Sequence of chain 1.C:
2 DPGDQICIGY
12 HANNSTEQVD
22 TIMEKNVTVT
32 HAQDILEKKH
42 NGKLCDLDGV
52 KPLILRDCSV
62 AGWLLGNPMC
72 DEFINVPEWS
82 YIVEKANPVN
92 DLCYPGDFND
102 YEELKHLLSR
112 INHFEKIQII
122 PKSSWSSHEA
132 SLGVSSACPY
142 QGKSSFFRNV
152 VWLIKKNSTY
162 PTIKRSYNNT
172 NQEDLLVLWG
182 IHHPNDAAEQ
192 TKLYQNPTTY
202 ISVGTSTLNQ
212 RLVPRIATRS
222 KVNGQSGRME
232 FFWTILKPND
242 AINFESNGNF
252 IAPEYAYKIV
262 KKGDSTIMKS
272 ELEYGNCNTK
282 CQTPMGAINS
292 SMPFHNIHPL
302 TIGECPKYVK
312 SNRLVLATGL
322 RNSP

Binding-site contacts:
Ligand atom C3 contacts residue ASN290 of chain 1.C at 3.5 Å.
Ligand atom O7 contacts residue ASN290 of chain 1.C at 3.3 Å (h-bond).
Ligand atom C7 contacts residue ASN279 of chain 1.C at 4.3 Å.
Ligand atom C2 contacts residue ASN290 of chain 1.C at 2.0 Å.
Ligand atom C8 contacts residue ASN290 of chain 1.C at 4.4 Å.
Ligand atom C7 contacts residue ASN290 of chain 1.C at 3.2 Å.
Ligand atom N2 contacts residue ASN290 of chain 1.C at 2.6 Å (h-bond).
Ligand atom C1 contacts residue ASN290 of chain 1.C at 1.4 Å.
Ligand atom O3 contacts residue ASN290 of chain 1.C at 4.4 Å.
Ligand atom C4 contacts residue ASN290 of chain 1.C at 4.0 Å.
Ligand atom O5 contacts residue ASN290 of chain 1.C at 2.3 Å (h-bond).
Ligand atom C5 contacts residue ASN290 of chain 1.C at 3.6 Å.
Ligand atom C8 contacts residue ASN279 of chain 1.C at 3.1 Å.

A small-molecule ligand and the protein it binds are described below.
Small molecule (SMILES): CC(=O)N[C@H]1[C@H](O[C@H]2[C@H](O)[C@@H](NC(C)=O)CO[C@@H]2CO)O[C@H](CO)[C@@H](O)[C@@H]1O